A protein and the small-molecule ligand that binds it are described below.
Small molecule (SMILES): CCC(C)(C)C(=O)C(=O)N1CCCC[C@H]1C(=O)OC(CCc1ccccc1)c1ccccc1

Sequence of chain 1.A:
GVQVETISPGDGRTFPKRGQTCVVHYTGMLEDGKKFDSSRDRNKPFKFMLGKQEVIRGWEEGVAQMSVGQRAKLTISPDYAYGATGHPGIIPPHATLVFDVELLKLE

Binding-site contacts:
Ligand atom C2 contacts residue TYR82 of chain 1.A at 3.6 Å (hydrophobic).
Ligand atom C9 contacts residue PHE36 of chain 1.A at 3.9 Å (hydrophobic).
Ligand atom O4 contacts residue ASP37 of chain 1.A at 3.7 Å.
Ligand atom C8 contacts residue TYR82 of chain 1.A at 3.4 Å (hydrophobic).
Ligand atom C5 contacts residue TYR26 of chain 1.A at 3.6 Å (hydrophobic).
Ligand atom C15 contacts residue GLU54 of chain 1.A at 4.2 Å.
Ligand atom C14 contacts residue ASP37 of chain 1.A at 3.7 Å.
Ligand atom C12 contacts residue TYR26 of chain 1.A at 4.0 Å (hydrophobic).
Ligand atom C5 contacts residue TRP59 of chain 1.A at 4.1 Å (hydrophobic).
Ligand atom C13 contacts residue TYR82 of chain 1.A at 3.8 Å (hydrophobic).
Ligand atom C23 contacts residue VAL55 of chain 1.A at 4.0 Å (hydrophobic).
Ligand atom O4 contacts residue PHE99 of chain 1.A at 4.2 Å.
Ligand atom O1 contacts residue ILE56 of chain 1.A at 2.9 Å (h-bond).
Ligand atom C22 contacts residue VAL55 of chain 1.A at 4.0 Å (hydrophobic).
Ligand atom C20 contacts residue TYR82 of chain 1.A at 4.0 Å (hydrophobic).
Ligand atom C4 contacts residue VAL55 of chain 1.A at 3.9 Å (hydrophobic).
Ligand atom O1 contacts residue TYR82 of chain 1.A at 4.1 Å.
Ligand atom C8 contacts residue PHE99 of chain 1.A at 3.9 Å (hydrophobic).
Ligand atom N7 contacts residue PHE99 of chain 1.A at 4.2 Å.
Ligand atom C4 contacts residue TRP59 of chain 1.A at 3.7 Å (hydrophobic).
Ligand atom C6 contacts residue TYR26 of chain 1.A at 3.8 Å (hydrophobic).
Ligand atom C15 contacts residue TYR82 of chain 1.A at 3.7 Å (hydrophobic).
Ligand atom C5 contacts residue PHE46 of chain 1.A at 3.7 Å (hydrophobic).
Ligand atom O4 contacts residue TYR26 of chain 1.A at 3.6 Å.
Ligand atom C2 contacts residue ILE56 of chain 1.A at 4.1 Å (hydrophobic).
Ligand atom O2 contacts residue TYR82 of chain 1.A at 3.0 Å (h-bond).
Ligand atom C16 contacts residue TYR82 of chain 1.A at 3.2 Å (hydrophobic).
Ligand atom O1 contacts residue VAL55 of chain 1.A at 3.0 Å.
Ligand atom O4 contacts residue PHE36 of chain 1.A at 3.5 Å.
Ligand atom C21 contacts residue ILE56 of chain 1.A at 4.2 Å (hydrophobic).
Ligand atom O3 contacts residue PHE99 of chain 1.A at 3.6 Å.
Ligand atom C1 contacts residue ILE56 of chain 1.A at 4.0 Å (hydrophobic).
Ligand atom C19 contacts residue TYR82 of chain 1.A at 3.8 Å (hydrophobic).
Ligand atom O3 contacts residue TYR82 of chain 1.A at 2.6 Å (h-bond).
Ligand atom C1 contacts residue TYR82 of chain 1.A at 3.3 Å (hydrophobic).
Ligand atom C3 contacts residue TRP59 of chain 1.A at 3.4 Å (hydrophobic).
Ligand atom N7 contacts residue TYR82 of chain 1.A at 3.9 Å.
Ligand atom C22 contacts residue ILE56 of chain 1.A at 3.8 Å (hydrophobic).
Ligand atom C23 contacts residue ILE56 of chain 1.A at 3.9 Å (hydrophobic).
Ligand atom C4 contacts residue PHE46 of chain 1.A at 3.5 Å (hydrophobic).